Binding-site contacts:
Ligand atom N2 contacts residue ASN13 of chain 1.B at 3.0 Å (h-bond).
Ligand atom C7 contacts residue ASN13 of chain 1.B at 3.8 Å.
Ligand atom C2 contacts residue ASN13 of chain 1.B at 2.5 Å.
Ligand atom C4 contacts residue ASN13 of chain 1.B at 4.2 Å.
Ligand atom C8 contacts residue LYS6 of chain 1.B at 3.8 Å.
Ligand atom C8 contacts residue LEU11 of chain 1.B at 3.6 Å (hydrophobic).
Ligand atom O7 contacts residue LEU11 of chain 1.B at 3.5 Å.
Ligand atom C8 contacts residue GLU46 of chain 1.B at 4.2 Å.
Ligand atom C7 contacts residue LYS6 of chain 1.B at 3.8 Å.
Ligand atom C3 contacts residue ASN13 of chain 1.B at 3.8 Å.
Ligand atom N2 contacts residue LEU11 of chain 1.B at 4.5 Å.
Ligand atom O7 contacts residue LYS6 of chain 1.B at 3.0 Å (salt-bridge).
Ligand atom C8 contacts residue TRP40 of chain 1.B at 3.6 Å (hydrophobic).
Ligand atom C2 contacts residue TRP40 of chain 1.B at 4.1 Å (hydrophobic).
Ligand atom C7 contacts residue TRP40 of chain 1.B at 4.1 Å (hydrophobic).
Ligand atom C6 contacts residue TRP40 of chain 1.B at 4.5 Å (hydrophobic).
Ligand atom O4 contacts residue TRP40 of chain 1.B at 3.4 Å.
Ligand atom O5 contacts residue ASN13 of chain 1.B at 2.3 Å (h-bond).
Ligand atom N2 contacts residue TRP40 of chain 1.B at 3.5 Å.
Ligand atom C8 contacts residue ALA74 of chain 1.B at 4.2 Å (hydrophobic).
Ligand atom C1 contacts residue ASN13 of chain 1.B at 1.4 Å.
Ligand atom C5 contacts residue TRP40 of chain 1.B at 3.8 Å (hydrophobic).
Ligand atom O7 contacts residue ASN13 of chain 1.B at 4.1 Å.
Ligand atom C1 contacts residue TRP40 of chain 1.B at 4.1 Å (hydrophobic).
Ligand atom C4 contacts residue TRP40 of chain 1.B at 3.8 Å (hydrophobic).
Ligand atom C3 contacts residue TRP40 of chain 1.B at 3.4 Å (hydrophobic).
Ligand atom C7 contacts residue LEU11 of chain 1.B at 3.6 Å (hydrophobic).
Ligand atom O3 contacts residue TRP40 of chain 1.B at 3.6 Å.
Ligand atom C5 contacts residue ASN13 of chain 1.B at 3.6 Å.

Sequence of chain 1.B:
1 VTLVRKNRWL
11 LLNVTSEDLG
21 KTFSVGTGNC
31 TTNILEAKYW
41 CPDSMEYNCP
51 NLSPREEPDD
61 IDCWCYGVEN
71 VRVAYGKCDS

This small molecule binds to this protein.
Small molecule (SMILES): CC(=O)N[C@H]1[C@H](O[C@H]2[C@H](O)[C@@H](NC(C)=O)CO[C@@H]2CO)O[C@H](CO)[C@@H](O)[C@@H]1O